Binding-site contacts:
Ligand atom N7 contacts residue LEU526 of chain 1.E at 3.4 Å.
Ligand atom O3G contacts residue ARG635 of chain 1.F at 3.4 Å (salt-bridge).
Ligand atom N3 contacts residue GLY523 of chain 1.E at 3.6 Å.
Ligand atom O3A contacts residue GLY521 of chain 1.E at 3.6 Å (h-bond).
Ligand atom O1B contacts residue CYS522 of chain 1.E at 3.8 Å.
Ligand atom O2A contacts residue GLY521 of chain 1.E at 3.8 Å.
Ligand atom O2G contacts residue ARG635 of chain 1.F at 1.3 Å (salt-bridge).
Ligand atom C6 contacts residue ILE479 of chain 1.E at 3.8 Å (hydrophobic).
Ligand atom N1 contacts residue ILE656 of chain 1.E at 3.5 Å.
Ligand atom O2B contacts residue GLY521 of chain 1.E at 3.3 Å.
Ligand atom C4 contacts residue LEU526 of chain 1.E at 3.9 Å (hydrophobic).
Ligand atom C5 contacts residue LEU526 of chain 1.E at 3.5 Å (hydrophobic).
Ligand atom O2G contacts residue ARG766 of chain 1.F at 3.7 Å.
Ligand atom PB contacts residue PRO520 of chain 1.E at 3.7 Å.
Ligand atom O2A contacts residue GLY523 of chain 1.E at 2.7 Å (h-bond).
Ligand atom C2 contacts residue GLY523 of chain 1.E at 3.7 Å.
Ligand atom O2A contacts residue CYS522 of chain 1.E at 3.2 Å (h-bond).
Ligand atom N7 contacts residue ASN660 of chain 1.E at 3.9 Å.
Ligand atom O3G contacts residue ARG766 of chain 1.F at 3.0 Å (salt-bridge).
Ligand atom N3 contacts residue GLY684 of chain 1.E at 3.9 Å.
Ligand atom PB contacts residue GLY521 of chain 1.E at 2.7 Å.
Ligand atom PA contacts residue GLY523 of chain 1.E at 4.0 Å.
Ligand atom N3B contacts residue ARG766 of chain 1.F at 3.0 Å (salt-bridge).
Ligand atom O1B contacts residue PRO520 of chain 1.E at 2.3 Å.
Ligand atom C8 contacts residue LEU526 of chain 1.E at 3.7 Å (hydrophobic).
Ligand atom C2 contacts residue CYS522 of chain 1.E at 3.9 Å (hydrophobic).
Ligand atom C5' contacts residue LYS524 of chain 1.E at 3.9 Å.
Ligand atom C5' contacts residue THR525 of chain 1.E at 3.7 Å.
Ligand atom O2A contacts residue LYS524 of chain 1.E at 2.9 Å (salt-bridge).
Ligand atom O1G contacts residue ARG766 of chain 1.F at 1.3 Å (salt-bridge).
Ligand atom O1B contacts residue GLY521 of chain 1.E at 1.3 Å (h-bond).
Ligand atom O1G contacts residue ARG635 of chain 1.F at 3.1 Å (salt-bridge).
Ligand atom PG contacts residue ARG766 of chain 1.F at 2.4 Å.
Ligand atom C2 contacts residue GLY684 of chain 1.E at 3.6 Å.
Ligand atom O1A contacts residue GLY521 of chain 1.E at 3.3 Å.
Ligand atom N6 contacts residue ILE656 of chain 1.E at 3.4 Å.
Ligand atom PG contacts residue ARG635 of chain 1.F at 2.8 Å.
Ligand atom PA contacts residue GLY521 of chain 1.E at 3.8 Å.
Ligand atom N6 contacts residue ILE479 of chain 1.E at 3.4 Å.
Ligand atom N3B contacts residue GLY521 of chain 1.E at 3.9 Å.

Sequence of chain 1.E:
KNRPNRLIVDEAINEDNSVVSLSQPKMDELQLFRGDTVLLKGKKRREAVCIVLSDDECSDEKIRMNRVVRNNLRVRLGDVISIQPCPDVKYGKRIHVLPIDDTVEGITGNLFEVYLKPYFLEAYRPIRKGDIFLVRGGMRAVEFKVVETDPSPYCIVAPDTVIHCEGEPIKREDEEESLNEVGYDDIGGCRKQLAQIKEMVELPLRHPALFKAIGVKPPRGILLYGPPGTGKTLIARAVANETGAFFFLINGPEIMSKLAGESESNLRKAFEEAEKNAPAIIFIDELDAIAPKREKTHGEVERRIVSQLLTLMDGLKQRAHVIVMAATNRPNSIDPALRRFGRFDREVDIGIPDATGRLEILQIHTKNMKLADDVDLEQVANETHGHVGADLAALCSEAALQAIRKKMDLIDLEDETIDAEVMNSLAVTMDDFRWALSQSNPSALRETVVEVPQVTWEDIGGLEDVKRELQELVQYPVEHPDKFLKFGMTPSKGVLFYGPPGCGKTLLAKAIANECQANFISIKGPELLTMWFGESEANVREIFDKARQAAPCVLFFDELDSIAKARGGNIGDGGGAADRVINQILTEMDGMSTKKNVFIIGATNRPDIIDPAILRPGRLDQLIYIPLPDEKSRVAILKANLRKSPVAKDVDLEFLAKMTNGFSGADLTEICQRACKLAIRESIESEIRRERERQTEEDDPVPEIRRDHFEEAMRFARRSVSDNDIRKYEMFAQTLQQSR

Sequence of chain 1.F:
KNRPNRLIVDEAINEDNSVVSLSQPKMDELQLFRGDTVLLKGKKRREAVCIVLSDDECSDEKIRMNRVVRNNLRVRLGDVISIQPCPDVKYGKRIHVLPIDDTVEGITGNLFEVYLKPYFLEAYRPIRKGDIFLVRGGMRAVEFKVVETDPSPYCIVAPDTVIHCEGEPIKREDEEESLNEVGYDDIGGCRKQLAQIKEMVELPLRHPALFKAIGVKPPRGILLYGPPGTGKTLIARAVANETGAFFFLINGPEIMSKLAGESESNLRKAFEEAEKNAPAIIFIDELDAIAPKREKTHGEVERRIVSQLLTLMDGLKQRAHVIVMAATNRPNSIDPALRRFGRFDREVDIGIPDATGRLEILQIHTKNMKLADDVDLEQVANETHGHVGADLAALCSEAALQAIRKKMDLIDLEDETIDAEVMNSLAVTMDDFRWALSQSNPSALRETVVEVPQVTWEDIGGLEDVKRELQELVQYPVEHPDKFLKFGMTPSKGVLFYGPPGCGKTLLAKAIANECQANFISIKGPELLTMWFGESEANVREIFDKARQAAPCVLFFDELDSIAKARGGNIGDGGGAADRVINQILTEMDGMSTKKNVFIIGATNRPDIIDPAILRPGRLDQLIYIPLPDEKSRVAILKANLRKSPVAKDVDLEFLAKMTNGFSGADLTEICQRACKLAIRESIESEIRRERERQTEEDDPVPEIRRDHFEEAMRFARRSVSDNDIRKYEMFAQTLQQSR

The protein below binds the small molecule below.
Small molecule (SMILES): Nc1ncnc2c1ncn2[C@@H]1O[C@H](CO[P](=O)(O)O[P](=O)(O)NP(=O)(O)O)[C@@H](O)[C@H]1O